The protein below binds the small molecule below.
Small molecule (SMILES): CC(=O)N[C@@H]1[C@@H](O)[C@H](O)[C@@H](CO)O[C@H]1O

Sequence of chain 1.F:
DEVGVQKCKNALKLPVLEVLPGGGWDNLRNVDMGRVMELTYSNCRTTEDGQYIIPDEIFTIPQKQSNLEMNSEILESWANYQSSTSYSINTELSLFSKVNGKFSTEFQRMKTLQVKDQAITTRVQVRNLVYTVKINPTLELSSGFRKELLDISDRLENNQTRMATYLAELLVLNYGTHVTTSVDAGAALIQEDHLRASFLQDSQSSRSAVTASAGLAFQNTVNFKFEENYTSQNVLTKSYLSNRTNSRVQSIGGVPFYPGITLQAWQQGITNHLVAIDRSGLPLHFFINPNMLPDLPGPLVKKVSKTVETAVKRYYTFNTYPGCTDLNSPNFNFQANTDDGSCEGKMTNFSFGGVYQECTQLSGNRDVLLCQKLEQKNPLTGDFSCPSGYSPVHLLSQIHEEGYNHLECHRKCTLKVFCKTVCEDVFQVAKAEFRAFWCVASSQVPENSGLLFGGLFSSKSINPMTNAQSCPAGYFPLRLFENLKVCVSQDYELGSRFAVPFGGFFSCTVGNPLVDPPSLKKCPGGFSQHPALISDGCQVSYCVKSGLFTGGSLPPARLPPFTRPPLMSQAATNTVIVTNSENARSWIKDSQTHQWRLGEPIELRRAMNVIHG

Sequence of chain 1.E:
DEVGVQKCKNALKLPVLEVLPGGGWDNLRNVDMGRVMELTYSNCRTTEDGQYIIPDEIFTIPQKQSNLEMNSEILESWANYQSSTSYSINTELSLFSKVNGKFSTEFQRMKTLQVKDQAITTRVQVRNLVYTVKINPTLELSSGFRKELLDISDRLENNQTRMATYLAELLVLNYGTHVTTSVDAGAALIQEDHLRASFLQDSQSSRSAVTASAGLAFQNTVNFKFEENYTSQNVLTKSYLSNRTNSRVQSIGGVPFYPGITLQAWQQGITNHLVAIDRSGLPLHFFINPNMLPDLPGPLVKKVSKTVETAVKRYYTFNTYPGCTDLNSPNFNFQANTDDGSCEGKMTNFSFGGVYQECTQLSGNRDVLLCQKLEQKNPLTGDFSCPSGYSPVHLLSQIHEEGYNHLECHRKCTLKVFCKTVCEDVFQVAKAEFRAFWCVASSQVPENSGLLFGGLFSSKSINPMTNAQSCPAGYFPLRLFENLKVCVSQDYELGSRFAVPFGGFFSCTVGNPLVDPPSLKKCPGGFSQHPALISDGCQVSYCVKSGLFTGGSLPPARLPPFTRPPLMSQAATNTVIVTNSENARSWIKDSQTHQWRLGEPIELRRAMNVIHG

Binding-site contacts:
Ligand atom C3 contacts residue ASN168 of chain 1.F at 3.8 Å.
Ligand atom O7 contacts residue LEU416 of chain 1.E at 4.0 Å.
Ligand atom C8 contacts residue ASP434 of chain 1.E at 4.0 Å.
Ligand atom C8 contacts residue LEU416 of chain 1.E at 4.0 Å (hydrophobic).
Ligand atom C2 contacts residue ASN168 of chain 1.F at 2.5 Å.
Ligand atom O5 contacts residue ASN168 of chain 1.F at 2.4 Å (h-bond).
Ligand atom C7 contacts residue ASN168 of chain 1.F at 3.2 Å.
Ligand atom N2 contacts residue ASN168 of chain 1.F at 2.9 Å (h-bond).
Ligand atom C5 contacts residue ASN168 of chain 1.F at 3.7 Å.
Ligand atom C1 contacts residue ASN168 of chain 1.F at 1.4 Å.
Ligand atom N2 contacts residue LEU416 of chain 1.E at 4.2 Å.
Ligand atom C8 contacts residue ASN168 of chain 1.F at 4.4 Å.
Ligand atom C7 contacts residue LEU416 of chain 1.E at 3.9 Å (hydrophobic).
Ligand atom O3 contacts residue LEU416 of chain 1.E at 3.8 Å.
Ligand atom C4 contacts residue ASN168 of chain 1.F at 4.2 Å.
Ligand atom O7 contacts residue ASN168 of chain 1.F at 3.1 Å (h-bond).